This protein binds this small molecule.
Small molecule (SMILES): CC(=O)N[C@H]1[C@H](O[C@H]2[C@H](O)[C@@H](NC(C)=O)CO[C@@H]2CO)O[C@H](CO)[C@@H](O)[C@@H]1O

Sequence of chain 1.A:
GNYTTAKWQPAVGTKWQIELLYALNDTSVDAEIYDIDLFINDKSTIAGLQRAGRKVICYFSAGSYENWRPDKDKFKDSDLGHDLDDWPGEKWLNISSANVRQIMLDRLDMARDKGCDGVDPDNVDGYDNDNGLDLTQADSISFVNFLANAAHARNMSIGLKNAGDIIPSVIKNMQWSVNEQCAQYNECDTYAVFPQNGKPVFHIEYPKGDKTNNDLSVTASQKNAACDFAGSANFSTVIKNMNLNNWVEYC

Binding-site contacts:
Ligand atom C6 contacts residue LYS33 of chain 1.A at 4.1 Å.
Ligand atom C8 contacts residue ASN181 of chain 1.A at 4.2 Å.
Ligand atom O7 contacts residue ASN181 of chain 1.A at 3.2 Å (h-bond).
Ligand atom C8 contacts residue LYS33 of chain 1.A at 3.7 Å.
Ligand atom O6 contacts residue TRP34 of chain 1.A at 4.5 Å.
Ligand atom C1 contacts residue ASN181 of chain 1.A at 1.4 Å.
Ligand atom O5 contacts residue ASN181 of chain 1.A at 2.5 Å (h-bond).
Ligand atom C3 contacts residue ASN181 of chain 1.A at 3.7 Å.
Ligand atom C5 contacts residue ASN181 of chain 1.A at 3.7 Å.
Ligand atom C2 contacts residue ASN181 of chain 1.A at 2.4 Å.
Ligand atom N2 contacts residue ASN181 of chain 1.A at 2.7 Å (h-bond).
Ligand atom C4 contacts residue ASN181 of chain 1.A at 4.2 Å.
Ligand atom C5 contacts residue LYS33 of chain 1.A at 4.2 Å.
Ligand atom C7 contacts residue ASN181 of chain 1.A at 3.1 Å.